This small molecule binds to this protein.
Small molecule (SMILES): CC(=O)N[C@@H]1[C@@H](O)[C@H](O)[C@@H](CO)O[C@H]1O

Sequence of chain 1.A:
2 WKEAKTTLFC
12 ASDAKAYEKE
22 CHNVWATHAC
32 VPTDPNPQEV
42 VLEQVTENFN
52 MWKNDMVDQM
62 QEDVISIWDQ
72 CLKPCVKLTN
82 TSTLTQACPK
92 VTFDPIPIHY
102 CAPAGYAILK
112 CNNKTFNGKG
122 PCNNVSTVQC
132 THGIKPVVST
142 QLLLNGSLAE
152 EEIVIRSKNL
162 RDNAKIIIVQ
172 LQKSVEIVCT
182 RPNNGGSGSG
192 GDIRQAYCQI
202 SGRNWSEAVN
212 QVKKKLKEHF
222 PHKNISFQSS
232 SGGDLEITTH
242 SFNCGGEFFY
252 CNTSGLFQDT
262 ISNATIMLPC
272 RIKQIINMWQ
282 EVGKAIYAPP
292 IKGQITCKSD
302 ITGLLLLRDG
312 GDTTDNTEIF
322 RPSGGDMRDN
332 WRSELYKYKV

Binding-site contacts:
Ligand atom C5 contacts residue ASN205 of chain 1.A at 3.7 Å.
Ligand atom O6 contacts residue ASN205 of chain 1.A at 3.4 Å (h-bond).
Ligand atom C7 contacts residue ASN205 of chain 1.A at 3.7 Å.
Ligand atom O5 contacts residue ASN205 of chain 1.A at 2.4 Å (h-bond).
Ligand atom O7 contacts residue ASN205 of chain 1.A at 4.0 Å.
Ligand atom O7 contacts residue SER202 of chain 1.A at 3.4 Å.
Ligand atom C2 contacts residue ASN205 of chain 1.A at 2.5 Å.
Ligand atom C6 contacts residue ASN205 of chain 1.A at 4.0 Å.
Ligand atom C1 contacts residue ASN205 of chain 1.A at 1.4 Å.
Ligand atom N2 contacts residue ASN205 of chain 1.A at 3.0 Å (h-bond).
Ligand atom C7 contacts residue SER202 of chain 1.A at 3.4 Å.
Ligand atom C3 contacts residue ASN205 of chain 1.A at 3.8 Å.
Ligand atom N2 contacts residue SER202 of chain 1.A at 4.1 Å.
Ligand atom C8 contacts residue SER202 of chain 1.A at 3.5 Å.
Ligand atom C4 contacts residue ASN205 of chain 1.A at 4.2 Å.